Sequence of chain 1.C:
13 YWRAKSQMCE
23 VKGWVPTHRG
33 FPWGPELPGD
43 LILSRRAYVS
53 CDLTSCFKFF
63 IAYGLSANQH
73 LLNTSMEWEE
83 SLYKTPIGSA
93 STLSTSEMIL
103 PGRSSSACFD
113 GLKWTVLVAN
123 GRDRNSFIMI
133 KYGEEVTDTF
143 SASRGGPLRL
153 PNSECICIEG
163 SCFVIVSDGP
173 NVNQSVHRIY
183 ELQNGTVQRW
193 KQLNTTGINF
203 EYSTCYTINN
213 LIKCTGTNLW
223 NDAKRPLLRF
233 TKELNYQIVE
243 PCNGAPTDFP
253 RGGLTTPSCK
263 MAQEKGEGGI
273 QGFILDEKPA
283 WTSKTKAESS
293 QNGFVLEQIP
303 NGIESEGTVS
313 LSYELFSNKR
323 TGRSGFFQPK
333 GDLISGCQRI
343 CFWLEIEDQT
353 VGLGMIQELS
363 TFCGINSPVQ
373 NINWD

The protein below binds the small molecule below.
Small molecule (SMILES): CC(=O)N[C@@H]1[C@@H](O)[C@H](O)[C@@H](CO)O[C@H]1O

Binding-site contacts:
Ligand atom C5 contacts residue ASN196 of chain 1.C at 3.6 Å.
Ligand atom C3 contacts residue ASN196 of chain 1.C at 3.8 Å.
Ligand atom C2 contacts residue THR198 of chain 1.C at 4.2 Å.
Ligand atom C1 contacts residue ASN196 of chain 1.C at 1.4 Å.
Ligand atom O6 contacts residue THR198 of chain 1.C at 4.3 Å.
Ligand atom C5 contacts residue THR198 of chain 1.C at 3.4 Å.
Ligand atom N2 contacts residue ASN196 of chain 1.C at 3.0 Å (h-bond).
Ligand atom C6 contacts residue THR198 of chain 1.C at 3.7 Å.
Ligand atom O5 contacts residue THR198 of chain 1.C at 3.3 Å (h-bond).
Ligand atom C4 contacts residue ASN196 of chain 1.C at 4.1 Å.
Ligand atom N2 contacts residue THR198 of chain 1.C at 4.4 Å.
Ligand atom O7 contacts residue ASN196 of chain 1.C at 3.9 Å.
Ligand atom C1 contacts residue THR198 of chain 1.C at 3.1 Å.
Ligand atom C2 contacts residue ASN196 of chain 1.C at 2.4 Å.
Ligand atom O5 contacts residue ASN196 of chain 1.C at 2.4 Å (h-bond).
Ligand atom C7 contacts residue ASN196 of chain 1.C at 3.7 Å.